Sequence of chain 1.A:
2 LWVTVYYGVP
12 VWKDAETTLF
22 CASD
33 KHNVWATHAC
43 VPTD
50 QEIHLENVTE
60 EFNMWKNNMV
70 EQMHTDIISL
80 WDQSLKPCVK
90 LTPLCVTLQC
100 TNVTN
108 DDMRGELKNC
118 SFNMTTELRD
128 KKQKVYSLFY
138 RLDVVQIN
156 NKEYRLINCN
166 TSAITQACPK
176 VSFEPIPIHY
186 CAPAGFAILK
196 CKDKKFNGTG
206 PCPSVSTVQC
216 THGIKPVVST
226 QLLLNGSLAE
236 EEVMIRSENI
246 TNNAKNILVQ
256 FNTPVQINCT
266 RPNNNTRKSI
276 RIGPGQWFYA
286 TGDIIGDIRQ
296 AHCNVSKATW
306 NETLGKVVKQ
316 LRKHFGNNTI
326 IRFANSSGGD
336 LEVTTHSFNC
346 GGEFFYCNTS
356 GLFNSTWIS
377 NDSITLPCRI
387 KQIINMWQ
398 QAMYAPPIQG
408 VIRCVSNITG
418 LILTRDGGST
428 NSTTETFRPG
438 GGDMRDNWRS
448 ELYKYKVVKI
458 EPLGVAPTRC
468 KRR

A protein and the small-molecule ligand that binds it are described below.
Small molecule (SMILES): CC(=O)N[C@@H]1[C@@H](O)[C@H](O)[C@@H](CO)O[C@H]1O

Binding-site contacts:
Ligand atom C5 contacts residue ASN414 of chain 1.A at 3.7 Å.
Ligand atom C1 contacts residue ASN414 of chain 1.A at 1.4 Å.
Ligand atom O5 contacts residue PRO259 of chain 1.A at 4.0 Å.
Ligand atom O7 contacts residue NAG1 of chain 1.V at 4.2 Å.
Ligand atom C8 contacts residue ASN414 of chain 1.A at 4.5 Å.
Ligand atom C2 contacts residue ASN414 of chain 1.A at 2.5 Å.
Ligand atom O6 contacts residue LEU233 of chain 1.A at 4.4 Å.
Ligand atom C8 contacts residue SER413 of chain 1.A at 4.2 Å.
Ligand atom O7 contacts residue ASN414 of chain 1.A at 3.8 Å.
Ligand atom C7 contacts residue NAG1 of chain 1.V at 4.3 Å.
Ligand atom C7 contacts residue ASN414 of chain 1.A at 3.6 Å.
Ligand atom C8 contacts residue NAG1 of chain 1.V at 3.5 Å.
Ligand atom O5 contacts residue ASN414 of chain 1.A at 2.4 Å (h-bond).
Ligand atom C6 contacts residue LEU233 of chain 1.A at 4.4 Å (hydrophobic).
Ligand atom C4 contacts residue ASN414 of chain 1.A at 4.2 Å.
Ligand atom C8 contacts residue VAL412 of chain 1.A at 3.5 Å (hydrophobic).
Ligand atom N2 contacts residue ASN414 of chain 1.A at 2.9 Å (h-bond).
Ligand atom C3 contacts residue ASN414 of chain 1.A at 3.8 Å.
Ligand atom C1 contacts residue PRO259 of chain 1.A at 4.4 Å (hydrophobic).
Ligand atom O7 contacts residue ASN230 of chain 1.A at 4.3 Å.